Binding-site contacts:
Ligand atom N contacts residue GLY151 of chain 1.A at 3.3 Å.
Ligand atom N contacts residue TYR152 of chain 1.A at 3.8 Å.
Ligand atom N contacts residue VAL179 of chain 1.A at 3.7 Å.
Ligand atom O contacts residue ARG180 of chain 1.A at 3.7 Å.
Ligand atom C contacts residue ARG244 of chain 1.A at 4.0 Å.
Ligand atom C contacts residue VAL179 of chain 1.A at 4.3 Å (hydrophobic).
Ligand atom O contacts residue TYR152 of chain 1.A at 3.1 Å (h-bond).
Ligand atom C contacts residue ASP184 of chain 1.A at 3.1 Å.
Ligand atom N contacts residue ASP184 of chain 1.A at 4.2 Å.
Ligand atom OXT contacts residue ILE178 of chain 1.A at 4.5 Å.
Ligand atom C contacts residue ILE178 of chain 1.A at 4.5 Å (hydrophobic).
Ligand atom OXT contacts residue ARG180 of chain 1.A at 2.9 Å (salt-bridge).
Ligand atom N contacts residue ARG244 of chain 1.A at 3.1 Å (salt-bridge).
Ligand atom CA contacts residue ILE178 of chain 1.A at 4.4 Å (hydrophobic).
Ligand atom O contacts residue GLU220 of chain 1.A at 4.2 Å.
Ligand atom CA contacts residue GLY151 of chain 1.A at 4.0 Å.
Ligand atom CA contacts residue VAL179 of chain 1.A at 3.0 Å (hydrophobic).
Ligand atom N contacts residue THR245 of chain 1.A at 4.4 Å.
Ligand atom OXT contacts residue ASP184 of chain 1.A at 2.9 Å (salt-bridge).
Ligand atom O contacts residue ASP184 of chain 1.A at 3.9 Å.
Ligand atom CA contacts residue ARG244 of chain 1.A at 3.3 Å.
Ligand atom O contacts residue THR245 of chain 1.A at 4.1 Å.
Ligand atom CA contacts residue ARG180 of chain 1.A at 3.9 Å.
Ligand atom N contacts residue ALA150 of chain 1.A at 4.4 Å.
Ligand atom C contacts residue TYR152 of chain 1.A at 4.1 Å (hydrophobic).
Ligand atom CA contacts residue ASP184 of chain 1.A at 3.3 Å.
Ligand atom O contacts residue ARG244 of chain 1.A at 4.3 Å.
Ligand atom C contacts residue ARG180 of chain 1.A at 3.5 Å.

Sequence of chain 1.A:
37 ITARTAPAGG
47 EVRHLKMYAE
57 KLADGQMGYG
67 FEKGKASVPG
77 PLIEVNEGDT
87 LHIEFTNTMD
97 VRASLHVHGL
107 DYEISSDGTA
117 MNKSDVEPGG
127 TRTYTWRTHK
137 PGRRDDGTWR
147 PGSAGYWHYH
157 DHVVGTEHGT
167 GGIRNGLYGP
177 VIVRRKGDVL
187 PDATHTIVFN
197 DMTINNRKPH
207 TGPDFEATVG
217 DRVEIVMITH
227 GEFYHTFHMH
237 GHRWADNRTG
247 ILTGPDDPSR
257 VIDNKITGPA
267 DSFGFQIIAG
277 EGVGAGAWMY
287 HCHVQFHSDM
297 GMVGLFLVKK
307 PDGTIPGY

A small-molecule ligand and the protein it binds are described below.
Small molecule (SMILES): NCC(=O)O